Binding-site contacts:
Ligand atom O contacts residue SER60 of chain 1.A at 2.7 Å (h-bond).
Ligand atom N contacts residue GLN78 of chain 1.A at 2.7 Å (h-bond).
Ligand atom OXT contacts residue GLY142 of chain 1.A at 2.8 Å (h-bond).
Ligand atom N contacts residue TYR32 of chain 1.A at 3.1 Å (h-bond).
Ligand atom CD contacts residue VAL188 of chain 1.A at 3.9 Å (hydrophobic).
Ligand atom O contacts residue GLY142 of chain 1.A at 3.1 Å (h-bond).
Ligand atom OE2 contacts residue VAL31 of chain 1.A at 2.9 Å (h-bond).
Ligand atom OE2 contacts residue VAL188 of chain 1.A at 3.5 Å.
Ligand atom CA contacts residue GLU111 of chain 1.A at 3.9 Å.
Ligand atom OXT contacts residue GLY59 of chain 1.A at 4.0 Å.
Ligand atom CG contacts residue VAL188 of chain 1.A at 4.0 Å (hydrophobic).
Ligand atom C contacts residue THR143 of chain 1.A at 3.8 Å.
Ligand atom C contacts residue SER60 of chain 1.A at 3.8 Å.
Ligand atom O contacts residue GLY59 of chain 1.A at 3.8 Å.
Ligand atom OE2 contacts residue GLY30 of chain 1.A at 3.9 Å.
Ligand atom C contacts residue GLN78 of chain 1.A at 3.5 Å.
Ligand atom CD contacts residue TYR32 of chain 1.A at 3.5 Å (hydrophobic).
Ligand atom CG contacts residue GLU111 of chain 1.A at 3.4 Å.
Ligand atom N contacts residue GLU111 of chain 1.A at 2.8 Å (salt-bridge).
Ligand atom OXT contacts residue SER141 of chain 1.A at 3.2 Å.
Ligand atom O contacts residue TYR32 of chain 1.A at 3.9 Å.
Ligand atom OE1 contacts residue TYR186 of chain 1.A at 3.6 Å.
Ligand atom CA contacts residue THR187 of chain 1.A at 3.1 Å.
Ligand atom CD contacts residue TYR186 of chain 1.A at 4.0 Å (hydrophobic).
Ligand atom CB contacts residue GLU111 of chain 1.A at 4.0 Å.
Ligand atom CA contacts residue GLN78 of chain 1.A at 3.4 Å.
Ligand atom OXT contacts residue THR143 of chain 1.A at 3.2 Å (h-bond).
Ligand atom O contacts residue GLN78 of chain 1.A at 3.5 Å (h-bond).
Ligand atom CD contacts residue VAL31 of chain 1.A at 3.7 Å (hydrophobic).
Ligand atom CB contacts residue TYR32 of chain 1.A at 3.6 Å (hydrophobic).
Ligand atom OE1 contacts residue VAL31 of chain 1.A at 4.0 Å.
Ligand atom N contacts residue THR187 of chain 1.A at 3.2 Å (h-bond).
Ligand atom C contacts residue GLY142 of chain 1.A at 3.2 Å.
Ligand atom OE2 contacts residue TYR32 of chain 1.A at 2.8 Å (h-bond).
Ligand atom OXT contacts residue GLY58 of chain 1.A at 4.1 Å.
Ligand atom CB contacts residue THR187 of chain 1.A at 3.8 Å.
Ligand atom CA contacts residue THR143 of chain 1.A at 4.0 Å.
Ligand atom OE1 contacts residue TYR32 of chain 1.A at 3.6 Å.
Ligand atom CG contacts residue THR187 of chain 1.A at 3.3 Å.
Ligand atom OE1 contacts residue GLY26 of chain 1.A at 3.9 Å.

Sequence of chain 1.A:
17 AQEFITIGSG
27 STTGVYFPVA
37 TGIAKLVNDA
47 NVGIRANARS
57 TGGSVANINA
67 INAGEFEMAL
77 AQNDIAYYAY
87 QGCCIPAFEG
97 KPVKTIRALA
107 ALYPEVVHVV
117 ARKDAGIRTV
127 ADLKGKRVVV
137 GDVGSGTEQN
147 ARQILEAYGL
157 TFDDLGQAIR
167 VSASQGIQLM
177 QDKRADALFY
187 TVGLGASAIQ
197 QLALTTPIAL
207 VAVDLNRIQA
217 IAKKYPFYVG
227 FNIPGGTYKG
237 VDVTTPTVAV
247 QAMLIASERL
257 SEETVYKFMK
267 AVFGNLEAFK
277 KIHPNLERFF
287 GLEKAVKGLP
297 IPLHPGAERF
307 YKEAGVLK

This protein binds this small molecule.
Small molecule (SMILES): N[C@@H](CCC(=O)O)C(=O)O